Sequence of chain 1.B:
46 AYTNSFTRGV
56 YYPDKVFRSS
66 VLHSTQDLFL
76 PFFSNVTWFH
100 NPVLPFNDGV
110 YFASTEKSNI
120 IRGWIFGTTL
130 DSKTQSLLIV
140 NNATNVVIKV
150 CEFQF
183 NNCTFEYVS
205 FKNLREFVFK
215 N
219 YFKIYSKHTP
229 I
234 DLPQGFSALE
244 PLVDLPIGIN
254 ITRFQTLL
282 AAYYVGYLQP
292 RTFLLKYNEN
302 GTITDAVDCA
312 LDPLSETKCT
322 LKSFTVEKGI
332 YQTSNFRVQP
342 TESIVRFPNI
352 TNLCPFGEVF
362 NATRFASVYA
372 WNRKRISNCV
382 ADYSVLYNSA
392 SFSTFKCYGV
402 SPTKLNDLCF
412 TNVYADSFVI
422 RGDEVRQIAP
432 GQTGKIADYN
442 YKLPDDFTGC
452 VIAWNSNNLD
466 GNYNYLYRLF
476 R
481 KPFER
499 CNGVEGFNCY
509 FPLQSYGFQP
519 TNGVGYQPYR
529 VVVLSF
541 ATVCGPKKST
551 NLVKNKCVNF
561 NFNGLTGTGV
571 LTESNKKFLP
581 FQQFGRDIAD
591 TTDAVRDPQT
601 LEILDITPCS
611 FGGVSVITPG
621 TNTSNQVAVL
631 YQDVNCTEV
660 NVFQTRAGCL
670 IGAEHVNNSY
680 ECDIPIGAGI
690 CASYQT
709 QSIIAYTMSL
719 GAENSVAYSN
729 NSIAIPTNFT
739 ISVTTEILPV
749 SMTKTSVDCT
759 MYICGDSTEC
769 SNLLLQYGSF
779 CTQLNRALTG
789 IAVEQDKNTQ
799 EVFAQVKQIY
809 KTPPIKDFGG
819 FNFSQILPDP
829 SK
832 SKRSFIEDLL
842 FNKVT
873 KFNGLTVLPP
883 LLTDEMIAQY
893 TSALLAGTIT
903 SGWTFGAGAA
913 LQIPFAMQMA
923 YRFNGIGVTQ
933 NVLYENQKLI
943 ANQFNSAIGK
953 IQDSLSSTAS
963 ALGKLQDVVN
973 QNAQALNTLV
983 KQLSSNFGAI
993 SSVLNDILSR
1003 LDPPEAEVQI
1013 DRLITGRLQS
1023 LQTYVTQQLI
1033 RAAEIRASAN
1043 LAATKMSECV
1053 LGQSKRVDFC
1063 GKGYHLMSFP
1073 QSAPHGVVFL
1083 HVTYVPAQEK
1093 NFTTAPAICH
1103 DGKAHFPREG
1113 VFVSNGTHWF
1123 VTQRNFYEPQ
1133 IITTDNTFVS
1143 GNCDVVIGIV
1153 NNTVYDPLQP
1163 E

Binding-site contacts:
Ligand atom O3 contacts residue THR1119 of chain 1.B at 4.2 Å.
Ligand atom C4 contacts residue ASN1117 of chain 1.B at 4.3 Å.
Ligand atom O5 contacts residue HIS1120 of chain 1.B at 4.4 Å.
Ligand atom N2 contacts residue THR1119 of chain 1.B at 2.9 Å (h-bond).
Ligand atom O7 contacts residue ASN1117 of chain 1.B at 3.2 Å (h-bond).
Ligand atom C5 contacts residue ASN1117 of chain 1.B at 3.8 Å.
Ligand atom C5 contacts residue HIS1120 of chain 1.B at 3.9 Å.
Ligand atom O5 contacts residue PHE1122 of chain 1.B at 3.6 Å.
Ligand atom C6 contacts residue PHE1122 of chain 1.B at 4.0 Å (hydrophobic).
Ligand atom C5 contacts residue PHE1122 of chain 1.B at 4.1 Å (hydrophobic).
Ligand atom C7 contacts residue THR1119 of chain 1.B at 3.9 Å.
Ligand atom C8 contacts residue THR1119 of chain 1.B at 4.0 Å.
Ligand atom C1 contacts residue THR1119 of chain 1.B at 3.6 Å.
Ligand atom O4 contacts residue HIS1120 of chain 1.B at 4.2 Å.
Ligand atom C4 contacts residue HIS1120 of chain 1.B at 4.4 Å.
Ligand atom C2 contacts residue ASN1117 of chain 1.B at 2.5 Å.
Ligand atom C3 contacts residue ASN1117 of chain 1.B at 3.8 Å.
Ligand atom C1 contacts residue PHE1122 of chain 1.B at 4.2 Å (hydrophobic).
Ligand atom C1 contacts residue ASN1117 of chain 1.B at 1.5 Å.
Ligand atom C3 contacts residue HIS1120 of chain 1.B at 4.0 Å.
Ligand atom C8 contacts residue HIS1120 of chain 1.B at 3.6 Å.
Ligand atom N2 contacts residue ASN1117 of chain 1.B at 2.9 Å (h-bond).
Ligand atom C1 contacts residue HIS1120 of chain 1.B at 4.1 Å.
Ligand atom C2 contacts residue THR1119 of chain 1.B at 3.5 Å.
Ligand atom C7 contacts residue ASN1117 of chain 1.B at 3.3 Å.
Ligand atom C7 contacts residue HIS1120 of chain 1.B at 4.0 Å.
Ligand atom C3 contacts residue THR1119 of chain 1.B at 3.5 Å.
Ligand atom O5 contacts residue ASN1117 of chain 1.B at 2.4 Å (h-bond).
Ligand atom O7 contacts residue HIS1120 of chain 1.B at 3.6 Å.
Ligand atom C8 contacts residue ASN1117 of chain 1.B at 3.1 Å.

A protein and the small-molecule ligand that binds it are described below.
Small molecule (SMILES): CC(=O)N[C@H]1[C@H](O[C@H]2[C@H](O)[C@@H](NC(C)=O)CO[C@@H]2CO)O[C@H](CO)[C@@H](O)[C@@H]1O